A small-molecule ligand and the protein it binds are described below.
Small molecule (SMILES): COc1cc(/C=C/CO)cc(OC)c1O

Sequence of chain 1.B:
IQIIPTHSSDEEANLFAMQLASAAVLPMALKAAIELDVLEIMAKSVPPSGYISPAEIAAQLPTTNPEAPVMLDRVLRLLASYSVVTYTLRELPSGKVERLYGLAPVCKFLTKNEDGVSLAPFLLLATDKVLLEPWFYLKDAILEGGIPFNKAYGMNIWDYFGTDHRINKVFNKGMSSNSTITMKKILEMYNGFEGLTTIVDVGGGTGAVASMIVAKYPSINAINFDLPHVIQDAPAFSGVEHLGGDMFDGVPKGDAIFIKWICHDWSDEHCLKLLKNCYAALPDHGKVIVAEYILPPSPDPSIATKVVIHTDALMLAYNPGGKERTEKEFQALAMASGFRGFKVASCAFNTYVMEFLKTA

Binding-site contacts:
Ligand atom CAB contacts residue THR319 of chain 1.B at 3.7 Å.
Ligand atom CAA contacts residue ASN327 of chain 1.B at 3.2 Å.
Ligand atom OAJ contacts residue ASN327 of chain 1.B at 3.2 Å (h-bond).
Ligand atom CAO contacts residue HIS272 of chain 1.B at 3.7 Å.
Ligand atom OAK contacts residue HIS272 of chain 1.B at 3.3 Å (h-bond).
Ligand atom CAI contacts residue ALA134 of chain 1.B at 3.5 Å (hydrophobic).
Ligand atom CAF contacts residue LEU322 of chain 1.B at 4.1 Å (hydrophobic).
Ligand atom CAN contacts residue PHE179 of chain 1.B at 4.0 Å (hydrophobic).
Ligand atom CAM contacts residue MET323 of chain 1.B at 3.7 Å (hydrophobic).
Ligand atom CAI contacts residue TYR326 of chain 1.B at 4.0 Å (hydrophobic).
Ligand atom OAD contacts residue ASP273 of chain 1.B at 2.6 Å (salt-bridge).
Ligand atom CAH contacts residue MET323 of chain 1.B at 3.8 Å (hydrophobic).
Ligand atom OAD contacts residue HIS272 of chain 1.B at 2.9 Å (h-bond).
Ligand atom CAI contacts residue LEU322 of chain 1.B at 4.1 Å (hydrophobic).
Ligand atom CAB contacts residue TRP269 of chain 1.B at 3.2 Å (hydrophobic).
Ligand atom CAA contacts residue PHE179 of chain 1.B at 4.1 Å (hydrophobic).
Ligand atom CAN contacts residue ASP273 of chain 1.B at 3.7 Å.
Ligand atom CAG contacts residue PHE179 of chain 1.B at 3.9 Å (hydrophobic).
Ligand atom OAD contacts residue TRP269 of chain 1.B at 3.4 Å (h-bond).
Ligand atom CAL contacts residue MET323 of chain 1.B at 3.8 Å (hydrophobic).
Ligand atom CAF contacts residue TYR326 of chain 1.B at 3.6 Å (hydrophobic).
Ligand atom OAK contacts residue TRP269 of chain 1.B at 3.0 Å.
Ligand atom OAJ contacts residue TRP166 of chain 1.B at 3.6 Å.
Ligand atom OAC contacts residue ALA134 of chain 1.B at 3.2 Å.
Ligand atom OAJ contacts residue ASP273 of chain 1.B at 3.2 Å (salt-bridge).
Ligand atom OAD contacts residue SAH1 of chain 1.K at 3.8 Å.
Ligand atom CAN contacts residue MET323 of chain 1.B at 3.7 Å (hydrophobic).
Ligand atom CAG contacts residue MET323 of chain 1.B at 3.7 Å (hydrophobic).
Ligand atom CAO contacts residue MET323 of chain 1.B at 3.8 Å (hydrophobic).
Ligand atom CAE contacts residue PHE130 of chain 1.B at 4.0 Å (hydrophobic).
Ligand atom CAM contacts residue HIS272 of chain 1.B at 3.5 Å.
Ligand atom OAC contacts residue LEU322 of chain 1.B at 3.1 Å.
Ligand atom CAA contacts residue ILE165 of chain 1.B at 3.6 Å (hydrophobic).
Ligand atom CAB contacts residue HIS272 of chain 1.B at 3.5 Å.
Ligand atom OAJ contacts residue PHE179 of chain 1.B at 4.0 Å.
Ligand atom CAE contacts residue LEU322 of chain 1.B at 4.1 Å (hydrophobic).
Ligand atom CAO contacts residue MET183 of chain 1.B at 4.1 Å (hydrophobic).
Ligand atom CAA contacts residue TRP166 of chain 1.B at 3.4 Å (hydrophobic).
Ligand atom CAN contacts residue ASN327 of chain 1.B at 3.8 Å.
Ligand atom CAM contacts residue ASP273 of chain 1.B at 3.4 Å.